Binding-site contacts:
Ligand atom O5 contacts residue ASN278 of chain 1.B at 2.4 Å (h-bond).
Ligand atom C3 contacts residue ASN278 of chain 1.B at 3.8 Å.
Ligand atom C7 contacts residue GLU277 of chain 1.B at 4.2 Å.
Ligand atom C8 contacts residue GLU277 of chain 1.B at 3.6 Å.
Ligand atom N2 contacts residue ASN278 of chain 1.B at 2.9 Å (h-bond).
Ligand atom N2 contacts residue ASN276 of chain 1.B at 4.4 Å.
Ligand atom O7 contacts residue ASN276 of chain 1.B at 4.1 Å.
Ligand atom C8 contacts residue ASN276 of chain 1.B at 3.4 Å.
Ligand atom C5 contacts residue ASN278 of chain 1.B at 3.7 Å.
Ligand atom C4 contacts residue ASN278 of chain 1.B at 4.2 Å.
Ligand atom C7 contacts residue ASN278 of chain 1.B at 3.9 Å.
Ligand atom C7 contacts residue ASN276 of chain 1.B at 3.8 Å.
Ligand atom O7 contacts residue ASN278 of chain 1.B at 4.4 Å.
Ligand atom C2 contacts residue ASN278 of chain 1.B at 2.5 Å.
Ligand atom C1 contacts residue ASN278 of chain 1.B at 1.4 Å.
Ligand atom N2 contacts residue GLU277 of chain 1.B at 3.7 Å.

Sequence of chain 1.B:
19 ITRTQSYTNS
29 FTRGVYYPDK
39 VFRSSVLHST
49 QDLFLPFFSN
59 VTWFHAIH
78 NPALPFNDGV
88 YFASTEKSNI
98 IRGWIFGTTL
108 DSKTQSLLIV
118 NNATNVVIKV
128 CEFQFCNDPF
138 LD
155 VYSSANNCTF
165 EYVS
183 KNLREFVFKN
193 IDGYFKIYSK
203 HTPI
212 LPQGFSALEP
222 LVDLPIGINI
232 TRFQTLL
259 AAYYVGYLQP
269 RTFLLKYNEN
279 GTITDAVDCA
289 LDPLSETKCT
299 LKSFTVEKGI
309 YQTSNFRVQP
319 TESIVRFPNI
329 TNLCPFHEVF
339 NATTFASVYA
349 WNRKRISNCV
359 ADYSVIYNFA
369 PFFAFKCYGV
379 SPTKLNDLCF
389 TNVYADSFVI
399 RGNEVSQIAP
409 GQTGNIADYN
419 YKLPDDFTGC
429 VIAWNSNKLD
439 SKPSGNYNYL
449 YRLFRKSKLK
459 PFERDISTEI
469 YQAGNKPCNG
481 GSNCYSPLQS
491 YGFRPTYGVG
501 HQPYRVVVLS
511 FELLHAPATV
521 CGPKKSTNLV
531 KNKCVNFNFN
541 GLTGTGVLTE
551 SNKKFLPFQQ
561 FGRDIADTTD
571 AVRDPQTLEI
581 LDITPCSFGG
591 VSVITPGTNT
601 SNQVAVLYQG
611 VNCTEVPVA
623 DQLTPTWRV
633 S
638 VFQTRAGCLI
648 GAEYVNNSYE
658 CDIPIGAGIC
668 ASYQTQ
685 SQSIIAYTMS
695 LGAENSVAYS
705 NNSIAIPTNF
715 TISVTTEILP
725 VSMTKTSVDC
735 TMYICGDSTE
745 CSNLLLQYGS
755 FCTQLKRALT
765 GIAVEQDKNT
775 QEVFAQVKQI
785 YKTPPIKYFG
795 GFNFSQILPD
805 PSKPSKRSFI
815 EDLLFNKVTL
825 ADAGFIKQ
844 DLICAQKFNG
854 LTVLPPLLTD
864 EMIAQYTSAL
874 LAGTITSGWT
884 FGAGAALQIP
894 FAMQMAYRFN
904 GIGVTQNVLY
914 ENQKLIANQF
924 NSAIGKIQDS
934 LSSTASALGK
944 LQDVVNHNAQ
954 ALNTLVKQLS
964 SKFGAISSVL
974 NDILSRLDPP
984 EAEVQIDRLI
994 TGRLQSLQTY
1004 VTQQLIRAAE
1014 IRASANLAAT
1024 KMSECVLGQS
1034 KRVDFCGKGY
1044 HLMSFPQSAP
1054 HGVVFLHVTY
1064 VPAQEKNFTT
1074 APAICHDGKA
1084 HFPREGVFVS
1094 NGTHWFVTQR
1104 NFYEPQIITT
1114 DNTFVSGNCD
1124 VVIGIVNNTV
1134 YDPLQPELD

The protein below binds the small molecule below.
Small molecule (SMILES): CC(=O)N[C@@H]1[C@@H](O)[C@H](O)[C@@H](CO)O[C@H]1O